The small molecule below binds the protein below.
Small molecule (SMILES): CCC(=O)N(c1ccc(C(C)(C)C)cc1)[C@@H](C(=O)NCCOC)c1cccnc1

Sequence of chain 1.A:
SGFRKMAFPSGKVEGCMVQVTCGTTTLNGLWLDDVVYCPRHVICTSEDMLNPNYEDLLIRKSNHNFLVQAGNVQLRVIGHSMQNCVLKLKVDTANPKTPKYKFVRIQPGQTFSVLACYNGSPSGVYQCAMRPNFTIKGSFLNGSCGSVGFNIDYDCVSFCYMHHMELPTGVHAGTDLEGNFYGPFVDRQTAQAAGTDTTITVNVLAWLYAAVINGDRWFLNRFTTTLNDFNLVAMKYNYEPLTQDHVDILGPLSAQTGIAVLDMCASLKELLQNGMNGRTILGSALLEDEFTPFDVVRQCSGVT

Sequence of chain 2.A:
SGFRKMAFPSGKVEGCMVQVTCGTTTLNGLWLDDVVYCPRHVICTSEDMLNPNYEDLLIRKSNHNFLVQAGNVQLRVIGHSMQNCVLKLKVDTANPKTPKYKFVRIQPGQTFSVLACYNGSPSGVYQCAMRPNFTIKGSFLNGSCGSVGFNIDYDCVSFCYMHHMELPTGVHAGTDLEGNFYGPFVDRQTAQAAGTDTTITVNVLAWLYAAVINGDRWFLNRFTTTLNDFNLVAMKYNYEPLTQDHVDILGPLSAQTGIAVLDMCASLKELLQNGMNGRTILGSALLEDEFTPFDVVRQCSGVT

Binding-site contacts:
Ligand atom C14 contacts residue HIS164 of chain 1.A at 3.2 Å.
Ligand atom C8 contacts residue ASN142 of chain 1.A at 3.7 Å.
Ligand atom O1 contacts residue MET165 of chain 1.A at 3.5 Å.
Ligand atom C contacts residue HIS41 of chain 1.A at 3.8 Å.
Ligand atom C11 contacts residue PHE140 of chain 1.A at 3.4 Å (hydrophobic).
Ligand atom C15 contacts residue HIS41 of chain 1.A at 3.4 Å.
Ligand atom C1 contacts residue HIS41 of chain 1.A at 3.7 Å.
Ligand atom C7 contacts residue GLU166 of chain 1.A at 3.0 Å.
Ligand atom C2 contacts residue CYS145 of chain 1.A at 3.3 Å (hydrophobic).
Ligand atom C21 contacts residue MET49 of chain 1.A at 3.6 Å (hydrophobic).
Ligand atom C10 contacts residue HIS163 of chain 1.A at 3.8 Å.
Ligand atom N2 contacts residue SER144 of chain 1.A at 3.7 Å.
Ligand atom C9 contacts residue CYS145 of chain 1.A at 3.9 Å (hydrophobic).
Ligand atom N2 contacts residue HIS163 of chain 1.A at 2.9 Å (h-bond).
Ligand atom C11 contacts residue LEU141 of chain 1.A at 3.6 Å (hydrophobic).
Ligand atom C20 contacts residue HIS41 of chain 1.A at 3.7 Å.
Ligand atom O2 contacts residue GLU166 of chain 1.A at 2.5 Å (salt-bridge).
Ligand atom C22 contacts residue GLN189 of chain 1.A at 3.6 Å.
Ligand atom C10 contacts residue PHE140 of chain 1.A at 3.1 Å (hydrophobic).
Ligand atom O contacts residue GLY143 of chain 1.A at 3.1 Å (h-bond).
Ligand atom C22 contacts residue MET49 of chain 1.A at 3.4 Å (hydrophobic).
Ligand atom C14 contacts residue HIS41 of chain 1.A at 3.5 Å.
Ligand atom C contacts residue CYS145 of chain 1.A at 1.8 Å (hydrophobic).
Ligand atom C15 contacts residue HIS164 of chain 1.A at 3.6 Å.
Ligand atom C7 contacts residue PRO168 of chain 1.A at 3.6 Å (hydrophobic).
Ligand atom C6 contacts residue GLU166 of chain 1.A at 3.3 Å.
Ligand atom C10 contacts residue GLU166 of chain 1.A at 3.7 Å.
Ligand atom C1 contacts residue CYS145 of chain 1.A at 2.8 Å (hydrophobic).
Ligand atom O contacts residue CYS145 of chain 1.A at 3.8 Å.
Ligand atom C20 contacts residue ASP187 of chain 1.A at 3.5 Å.
Ligand atom C11 contacts residue GLU166 of chain 1.A at 3.7 Å.
Ligand atom C9 contacts residue HIS163 of chain 1.A at 3.7 Å.
Ligand atom C12 contacts residue ASN142 of chain 1.A at 3.2 Å.
Ligand atom C21 contacts residue HIS41 of chain 1.A at 3.7 Å.
Ligand atom C7 contacts residue LEU167 of chain 1.A at 3.4 Å (hydrophobic).
Ligand atom C3 contacts residue ASN142 of chain 1.A at 3.6 Å.
Ligand atom O contacts residue ASN142 of chain 1.A at 3.2 Å.
Ligand atom O1 contacts residue GLU166 of chain 1.A at 2.9 Å (salt-bridge).
Ligand atom N contacts residue CYS145 of chain 1.A at 3.8 Å.
Ligand atom C10 contacts residue LEU141 of chain 1.A at 3.7 Å (hydrophobic).